Sequence of chain 1.H:
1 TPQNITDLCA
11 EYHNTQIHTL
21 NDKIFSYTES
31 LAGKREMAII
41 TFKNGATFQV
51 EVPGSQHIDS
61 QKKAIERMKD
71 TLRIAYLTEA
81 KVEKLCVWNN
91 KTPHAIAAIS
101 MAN

This protein binds this small molecule.
Small molecule (SMILES): OC[C@H]1O[C@H](O)[C@H](O)[C@@H](O)[C@H]1O

Binding-site contacts:
Ligand atom C5 contacts residue TRP88 of chain 1.H at 3.7 Å (hydrophobic).
Ligand atom C3 contacts residue LYS91 of chain 1.H at 3.7 Å.
Ligand atom O2 contacts residue ASN90 of chain 1.H at 2.7 Å (h-bond).
Ligand atom C4 contacts residue TRP88 of chain 1.H at 3.6 Å (hydrophobic).
Ligand atom O6 contacts residue GLN56 of chain 1.H at 3.9 Å.
Ligand atom O2 contacts residue ASN14 of chain 1.H at 3.2 Å (h-bond).
Ligand atom C6 contacts residue GLN61 of chain 1.H at 3.7 Å.
Ligand atom O3 contacts residue LYS91 of chain 1.H at 2.6 Å (salt-bridge).
Ligand atom C3 contacts residue GLU51 of chain 1.H at 4.2 Å.
Ligand atom C3 contacts residue ASN90 of chain 1.H at 3.7 Å.
Ligand atom C1 contacts residue ASN14 of chain 1.H at 4.3 Å.
Ligand atom C2 contacts residue LYS91 of chain 1.H at 4.0 Å.
Ligand atom O3 contacts residue GLU51 of chain 1.H at 3.7 Å.
Ligand atom O3 contacts residue ASN90 of chain 1.H at 2.9 Å (h-bond).
Ligand atom O5 contacts residue GLN56 of chain 1.H at 3.4 Å (h-bond).
Ligand atom O6 contacts residue HIS57 of chain 1.H at 4.1 Å.
Ligand atom C4 contacts residue LYS91 of chain 1.H at 4.0 Å.
Ligand atom O6 contacts residue GLN61 of chain 1.H at 2.6 Å (h-bond).
Ligand atom C3 contacts residue ASN14 of chain 1.H at 4.3 Å.
Ligand atom O6 contacts residue TRP88 of chain 1.H at 3.3 Å.
Ligand atom C2 contacts residue ASN14 of chain 1.H at 4.1 Å.
Ligand atom O3 contacts residue TRP88 of chain 1.H at 3.9 Å.
Ligand atom C2 contacts residue ASN90 of chain 1.H at 3.8 Å.
Ligand atom O1 contacts residue ASN14 of chain 1.H at 3.4 Å (h-bond).
Ligand atom O4 contacts residue LYS91 of chain 1.H at 3.2 Å (salt-bridge).
Ligand atom C6 contacts residue HIS57 of chain 1.H at 3.6 Å.
Ligand atom C4 contacts residue GLU51 of chain 1.H at 3.4 Å.
Ligand atom C5 contacts residue GLN56 of chain 1.H at 4.2 Å.
Ligand atom C1 contacts residue GLN56 of chain 1.H at 4.3 Å.
Ligand atom C6 contacts residue GLN56 of chain 1.H at 3.8 Å.
Ligand atom O4 contacts residue GLU51 of chain 1.H at 2.7 Å (salt-bridge).
Ligand atom C3 contacts residue TRP88 of chain 1.H at 3.7 Å (hydrophobic).
Ligand atom O4 contacts residue HIS57 of chain 1.H at 4.3 Å.
Ligand atom O1 contacts residue TRP88 of chain 1.H at 4.2 Å.
Ligand atom C6 contacts residue TRP88 of chain 1.H at 3.7 Å (hydrophobic).
Ligand atom O4 contacts residue GLN56 of chain 1.H at 3.1 Å.
Ligand atom C4 contacts residue GLN56 of chain 1.H at 4.2 Å.